Binding-site contacts:
Ligand atom O34 contacts residue LYS152 of chain 2.A at 4.0 Å.
Ligand atom C1 contacts residue TYR70 of chain 2.A at 3.7 Å (hydrophobic).
Ligand atom O26 contacts residue ASP46 of chain 2.A at 3.8 Å.
Ligand atom O32 contacts residue THR112 of chain 2.A at 3.9 Å.
Ligand atom N4 contacts residue LEU71 of chain 2.A at 4.2 Å.
Ligand atom N6 contacts residue LEU71 of chain 2.A at 3.4 Å.
Ligand atom C2 contacts residue TYR193 of chain 2.A at 3.6 Å (hydrophobic).
Ligand atom N17 contacts residue TYR193 of chain 2.A at 4.0 Å.
Ligand atom N6 contacts residue TYR193 of chain 2.A at 3.4 Å.
Ligand atom C5 contacts residue TYR193 of chain 2.A at 3.4 Å (hydrophobic).
Ligand atom N20 contacts residue THR192 of chain 2.A at 3.6 Å.
Ligand atom C2 contacts residue PHE56 of chain 2.A at 3.8 Å (hydrophobic).
Ligand atom N20 contacts residue TYR193 of chain 2.A at 3.7 Å.
Ligand atom C22 contacts residue PHE56 of chain 2.A at 3.7 Å (hydrophobic).
Ligand atom C1 contacts residue LEU71 of chain 2.A at 4.2 Å (hydrophobic).
Ligand atom N17 contacts residue PHE56 of chain 2.A at 3.5 Å.
Ligand atom C5 contacts residue LEU71 of chain 2.A at 3.4 Å (hydrophobic).
Ligand atom P30 contacts residue ASP44 of chain 2.A at 4.1 Å.
Ligand atom C22 contacts residue ASP46 of chain 2.A at 3.7 Å.
Ligand atom C15 contacts residue TYR193 of chain 2.A at 4.2 Å (hydrophobic).
Ligand atom C15 contacts residue PHE56 of chain 2.A at 3.5 Å (hydrophobic).
Ligand atom N20 contacts residue TYR70 of chain 2.A at 3.3 Å (h-bond).
Ligand atom O34 contacts residue ASP44 of chain 2.A at 3.9 Å.
Ligand atom C1 contacts residue TYR193 of chain 2.A at 3.4 Å (hydrophobic).
Ligand atom O34 contacts residue SER168 of chain 2.A at 4.0 Å.
Ligand atom P30 contacts residue LYS152 of chain 2.A at 3.8 Å.
Ligand atom C3 contacts residue PHE56 of chain 2.A at 3.9 Å (hydrophobic).
Ligand atom C24 contacts residue ASP46 of chain 2.A at 4.1 Å.
Ligand atom N13 contacts residue PHE56 of chain 2.A at 3.5 Å.
Ligand atom P30 contacts residue GLY113 of chain 2.A at 3.7 Å.
Ligand atom C24 contacts residue TYR193 of chain 2.A at 3.5 Å (hydrophobic).
Ligand atom N13 contacts residue TYR193 of chain 2.A at 3.8 Å.
Ligand atom O34 contacts residue ASN170 of chain 2.A at 3.6 Å.
Ligand atom N4 contacts residue TYR193 of chain 2.A at 3.6 Å.
Ligand atom O32 contacts residue GLY113 of chain 2.A at 2.9 Å (h-bond).
Ligand atom O36 contacts residue GLY113 of chain 2.A at 3.2 Å.
Ligand atom O32 contacts residue ASP44 of chain 2.A at 3.0 Å (salt-bridge).
Ligand atom O32 contacts residue LYS152 of chain 2.A at 3.0 Å (salt-bridge).
Ligand atom C3 contacts residue TYR193 of chain 2.A at 3.9 Å (hydrophobic).
Ligand atom O36 contacts residue LYS152 of chain 2.A at 3.8 Å.

Sequence of chain 2.A:
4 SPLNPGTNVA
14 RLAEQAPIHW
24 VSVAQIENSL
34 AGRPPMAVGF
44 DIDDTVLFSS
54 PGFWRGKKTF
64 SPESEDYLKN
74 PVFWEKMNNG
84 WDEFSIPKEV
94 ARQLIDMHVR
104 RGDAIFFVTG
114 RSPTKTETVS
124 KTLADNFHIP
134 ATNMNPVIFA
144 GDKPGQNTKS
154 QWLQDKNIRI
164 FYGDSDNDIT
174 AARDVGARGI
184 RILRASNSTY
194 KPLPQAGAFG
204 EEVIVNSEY

The protein below binds the small molecule below.
Small molecule (SMILES): Nc1ncnc2c1ncn2CCOCP(=O)(O)O